Binding-site contacts:
Ligand atom N contacts residue NAD1 of chain 1.W at 3.2 Å (h-bond).
Ligand atom CA contacts residue ASN259 of chain 1.C at 3.9 Å.
Ligand atom O contacts residue LEU258 of chain 1.C at 4.0 Å.
Ligand atom OXT contacts residue LYS157 of chain 1.C at 4.1 Å.
Ligand atom C contacts residue LYS241 of chain 1.C at 3.9 Å.
Ligand atom CA contacts residue PO41 of chain 1.T at 3.9 Å.
Ligand atom C contacts residue LYS157 of chain 1.C at 3.7 Å.
Ligand atom N contacts residue LYS241 of chain 1.C at 3.9 Å.
Ligand atom C contacts residue NAD1 of chain 1.W at 4.1 Å.
Ligand atom OXT contacts residue ARG255 of chain 1.C at 2.9 Å (salt-bridge).
Ligand atom OXT contacts residue LYS241 of chain 1.C at 2.7 Å (salt-bridge).
Ligand atom CA contacts residue PO41 of chain 1.U at 3.8 Å.
Ligand atom CA contacts residue LYS157 of chain 1.C at 3.9 Å.
Ligand atom OXT contacts residue ASP151 of chain 1.C at 4.3 Å.
Ligand atom O contacts residue LYS157 of chain 1.C at 3.1 Å (salt-bridge).
Ligand atom OXT contacts residue NAD1 of chain 1.W at 3.5 Å (h-bond).
Ligand atom N contacts residue ASP151 of chain 1.C at 3.9 Å.
Ligand atom CA contacts residue LEU258 of chain 1.C at 4.3 Å (hydrophobic).
Ligand atom O contacts residue ARG255 of chain 1.C at 2.7 Å (salt-bridge).
Ligand atom C contacts residue LEU258 of chain 1.C at 4.2 Å (hydrophobic).
Ligand atom O contacts residue GLU251 of chain 1.C at 4.3 Å.
Ligand atom N contacts residue PO41 of chain 1.U at 4.0 Å.
Ligand atom N contacts residue PO41 of chain 1.T at 2.9 Å (h-bond).
Ligand atom CA contacts residue LYS241 of chain 1.C at 4.5 Å.
Ligand atom OXT contacts residue LEU258 of chain 1.C at 4.2 Å.
Ligand atom CA contacts residue NAD1 of chain 1.W at 4.2 Å.
Ligand atom C contacts residue ARG255 of chain 1.C at 3.5 Å.

Sequence of chain 1.C:
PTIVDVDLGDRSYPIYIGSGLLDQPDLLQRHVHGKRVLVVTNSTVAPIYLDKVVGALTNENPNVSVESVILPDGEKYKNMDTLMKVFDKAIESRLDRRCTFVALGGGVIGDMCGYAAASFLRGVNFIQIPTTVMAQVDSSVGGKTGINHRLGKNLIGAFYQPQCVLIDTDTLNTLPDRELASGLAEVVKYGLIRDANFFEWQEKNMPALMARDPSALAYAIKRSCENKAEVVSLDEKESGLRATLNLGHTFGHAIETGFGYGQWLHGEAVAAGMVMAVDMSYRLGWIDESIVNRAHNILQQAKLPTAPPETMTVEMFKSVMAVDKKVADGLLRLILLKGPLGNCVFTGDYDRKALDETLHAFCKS

A protein and the small-molecule ligand that binds it are described below.
Small molecule (SMILES): NCC(=O)O